Binding-site contacts:
Ligand atom N1 contacts residue GLY82 of chain 1.N at 4.3 Å.

The protein below binds the small molecule below.
Small molecule (SMILES): Nc1nc(=O)c2ncn([C@@H]3O[C@H](CO[P](=O)(O)O[C@H]4[C@@H](O)[C@H](n5ccc(=O)[nH]c5=O)O[C@@H]4CO[P](=O)(O)O[C@H]4[C@@H](O)[C@H](n5cnc6c(N)ncnc65)O[C@@H]4CO[P](=O)(O)O[C@H]4[C@@H](O)[C@H](n5cnc6c(N)ncnc65)O[C@@H]4CO[P](=O)(O)O[C@H]4[C@@H](O)[C@H](n5cnc6c(N)ncnc65)O[C@@H]4COP(=O)=O)[C@@H](O[P](=O)(O)OC[C@H]4O[C@@H](n5ccc(=O)[nH]c5=O)[C@H](O)[C@@H]4O[P](=O)(O)OC[C@H]4O[C@@H](n5ccc(=O)[nH]c5=O)[C@H](O)[C@@H]4O)[C@H]3O)c2[nH]1

Sequence of chain 1.N:
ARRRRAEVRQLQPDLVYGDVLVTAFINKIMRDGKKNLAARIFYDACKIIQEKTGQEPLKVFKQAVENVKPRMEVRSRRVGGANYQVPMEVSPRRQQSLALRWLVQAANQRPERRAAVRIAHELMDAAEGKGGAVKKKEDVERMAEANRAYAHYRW